Binding-site contacts:
Ligand atom C15 contacts residue VAL44 of chain 1.F at 4.3 Å (hydrophobic).
Ligand atom C5 contacts residue LYS55 of chain 1.F at 3.7 Å.
Ligand atom C4 contacts residue TYR66 of chain 1.F at 4.3 Å (hydrophobic).
Ligand atom C3 contacts residue VAL44 of chain 1.F at 4.1 Å (hydrophobic).
Ligand atom C8 contacts residue LYS55 of chain 1.F at 4.0 Å.
Ligand atom C14 contacts residue GLU42 of chain 1.F at 3.3 Å.
Ligand atom C6 contacts residue TYR66 of chain 1.F at 3.2 Å (hydrophobic).
Ligand atom C4 contacts residue LYS55 of chain 1.F at 4.1 Å.
Ligand atom C5 contacts residue TYR66 of chain 1.F at 4.2 Å (hydrophobic).
Ligand atom O1 contacts residue LYS55 of chain 1.F at 3.9 Å.
Ligand atom C12 contacts residue LYS55 of chain 1.F at 4.2 Å.
Ligand atom C9 contacts residue LYS55 of chain 1.F at 3.9 Å.
Ligand atom C15 contacts residue ILE43 of chain 1.F at 4.2 Å (hydrophobic).
Ligand atom C3 contacts residue LYS55 of chain 1.F at 4.2 Å.
Ligand atom N contacts residue LYS55 of chain 1.F at 4.5 Å.
Ligand atom C13 contacts residue GLU42 of chain 1.F at 3.1 Å.
Ligand atom C2 contacts residue VAL44 of chain 1.F at 3.7 Å (hydrophobic).
Ligand atom C12 contacts residue VAL44 of chain 1.F at 4.4 Å (hydrophobic).
Ligand atom C1 contacts residue LYS55 of chain 1.F at 3.9 Å.
Ligand atom S contacts residue LYS55 of chain 1.F at 4.4 Å.
Ligand atom C6 contacts residue LYS55 of chain 1.F at 3.9 Å.
Ligand atom C14 contacts residue VAL44 of chain 1.F at 4.5 Å (hydrophobic).
Ligand atom C10 contacts residue LYS55 of chain 1.F at 3.7 Å.
Ligand atom C7 contacts residue TYR66 of chain 1.F at 3.9 Å (hydrophobic).
Ligand atom C2 contacts residue LYS55 of chain 1.F at 4.0 Å.
Ligand atom C12 contacts residue GLU42 of chain 1.F at 4.4 Å.
Ligand atom C7 contacts residue LYS55 of chain 1.F at 4.0 Å.
Ligand atom C14 contacts residue ILE43 of chain 1.F at 3.8 Å (hydrophobic).
Ligand atom C11 contacts residue VAL44 of chain 1.F at 4.4 Å (hydrophobic).

A protein and the small-molecule ligand that binds it are described below.
Small molecule (SMILES): O=S(=O)(O)c1cccc2cccc(Nc3ccccc3)c12

Sequence of chain 1.F:
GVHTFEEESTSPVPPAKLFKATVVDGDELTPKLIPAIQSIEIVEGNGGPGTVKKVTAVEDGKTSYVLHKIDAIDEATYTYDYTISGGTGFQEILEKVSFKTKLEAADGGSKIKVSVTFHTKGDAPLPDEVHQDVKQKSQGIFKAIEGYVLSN